This protein binds this small molecule.
Small molecule (SMILES): Nc1ccn([C@H]2C[C@H](O)[C@@H](COP(=O)(O)O)O2)c(=O)n1

Sequence of chain 27.A:
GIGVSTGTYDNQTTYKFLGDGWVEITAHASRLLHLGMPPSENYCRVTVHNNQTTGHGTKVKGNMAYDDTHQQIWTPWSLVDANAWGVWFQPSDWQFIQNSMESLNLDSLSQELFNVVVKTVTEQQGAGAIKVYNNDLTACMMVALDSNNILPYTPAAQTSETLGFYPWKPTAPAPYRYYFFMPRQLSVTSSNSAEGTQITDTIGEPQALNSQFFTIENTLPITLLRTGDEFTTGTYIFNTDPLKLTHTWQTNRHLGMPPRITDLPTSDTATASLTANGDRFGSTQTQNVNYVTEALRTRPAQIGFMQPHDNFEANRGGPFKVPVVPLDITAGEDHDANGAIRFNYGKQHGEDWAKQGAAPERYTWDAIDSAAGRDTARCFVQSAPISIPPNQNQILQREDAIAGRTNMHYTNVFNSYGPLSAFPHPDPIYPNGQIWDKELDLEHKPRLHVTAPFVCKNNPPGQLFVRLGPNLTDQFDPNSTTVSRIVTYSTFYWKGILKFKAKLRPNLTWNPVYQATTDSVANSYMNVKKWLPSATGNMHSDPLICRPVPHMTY

Binding-site contacts:
Ligand atom C4 contacts residue TRP201 of chain 27.A at 3.3 Å (hydrophobic).
Ligand atom N4 contacts residue TRP201 of chain 27.A at 3.8 Å.
Ligand atom N1 contacts residue TRP201 of chain 27.A at 4.0 Å.
Ligand atom N4 contacts residue GLY198 of chain 27.A at 3.8 Å.
Ligand atom O2 contacts residue LEU197 of chain 27.A at 4.0 Å.
Ligand atom O4' contacts residue TRP201 of chain 27.A at 4.5 Å.
Ligand atom C5' contacts residue TRP201 of chain 27.A at 3.5 Å (hydrophobic).
Ligand atom C1' contacts residue LYS682 of chain 27.A at 4.5 Å.
Ligand atom C1' contacts residue TRP201 of chain 27.A at 4.5 Å (hydrophobic).
Ligand atom OP1 contacts residue PRO423 of chain 27.A at 3.6 Å.
Ligand atom C6 contacts residue TRP201 of chain 27.A at 3.5 Å (hydrophobic).
Ligand atom C3' contacts residue LYS682 of chain 27.A at 3.8 Å.
Ligand atom O5' contacts residue TRP201 of chain 27.A at 3.6 Å.
Ligand atom C2' contacts residue TRP201 of chain 27.A at 3.6 Å (hydrophobic).
Ligand atom C3' contacts residue TRP201 of chain 27.A at 4.1 Å (hydrophobic).
Ligand atom C2' contacts residue LYS682 of chain 27.A at 3.6 Å.
Ligand atom C5 contacts residue TRP201 of chain 27.A at 3.4 Å (hydrophobic).
Ligand atom N3 contacts residue TRP201 of chain 27.A at 3.6 Å.
Ligand atom C2 contacts residue TRP201 of chain 27.A at 3.9 Å (hydrophobic).
Ligand atom O2 contacts residue LYS682 of chain 27.A at 4.2 Å.
Ligand atom C4' contacts residue TRP201 of chain 27.A at 4.3 Å (hydrophobic).
Ligand atom N4 contacts residue ASP199 of chain 27.A at 4.0 Å.
Ligand atom O2 contacts residue TRP201 of chain 27.A at 4.3 Å.
Ligand atom O3' contacts residue LYS682 of chain 27.A at 3.1 Å (salt-bridge).